A protein and the small-molecule ligand that binds it are described below.
Small molecule (SMILES): CC(=O)N[C@@H]1[C@@H](O)[C@H](O)[C@@H](CO)O[C@H]1O

Sequence of chain 2.B:
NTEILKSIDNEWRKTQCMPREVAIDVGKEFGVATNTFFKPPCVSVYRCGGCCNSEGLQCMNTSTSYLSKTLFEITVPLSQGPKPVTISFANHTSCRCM

Binding-site contacts:
Ligand atom C8 contacts residue ASN75 of chain 2.B at 3.4 Å.
Ligand atom C5 contacts residue ASN75 of chain 2.B at 3.7 Å.
Ligand atom C6 contacts residue THR76 of chain 2.B at 3.9 Å.
Ligand atom C4 contacts residue ASN75 of chain 2.B at 4.3 Å.
Ligand atom C2 contacts residue ASN75 of chain 2.B at 2.6 Å.
Ligand atom C5 contacts residue SER77 of chain 2.B at 4.4 Å.
Ligand atom C1 contacts residue ASN75 of chain 2.B at 1.4 Å.
Ligand atom C4 contacts residue THR78 of chain 2.B at 4.5 Å.
Ligand atom C7 contacts residue ASN75 of chain 2.B at 3.1 Å.
Ligand atom C5 contacts residue THR78 of chain 2.B at 4.1 Å.
Ligand atom O5 contacts residue ASN75 of chain 2.B at 2.3 Å (h-bond).
Ligand atom C3 contacts residue THR78 of chain 2.B at 3.6 Å.
Ligand atom C7 contacts residue HIS106 of chain 2.B at 4.2 Å.
Ligand atom C3 contacts residue ASN75 of chain 2.B at 3.9 Å.
Ligand atom O5 contacts residue THR78 of chain 2.B at 4.0 Å.
Ligand atom C2 contacts residue THR78 of chain 2.B at 3.5 Å.
Ligand atom O5 contacts residue THR76 of chain 2.B at 4.1 Å.
Ligand atom C5 contacts residue THR76 of chain 2.B at 4.5 Å.
Ligand atom C1 contacts residue THR78 of chain 2.B at 3.2 Å.
Ligand atom N2 contacts residue ASN75 of chain 2.B at 2.6 Å (h-bond).
Ligand atom O7 contacts residue HIS106 of chain 2.B at 4.3 Å.
Ligand atom O7 contacts residue ASN75 of chain 2.B at 4.0 Å.
Ligand atom N2 contacts residue THR78 of chain 2.B at 3.3 Å (h-bond).
Ligand atom O5 contacts residue SER77 of chain 2.B at 4.2 Å.
Ligand atom O3 contacts residue TYR80 of chain 2.B at 4.1 Å.
Ligand atom N2 contacts residue HIS106 of chain 2.B at 3.8 Å.